This small molecule binds to this protein.
Small molecule (SMILES): Cc1ccncc1NC(=O)[C@@H]1CCC2(CC2)C1

Binding-site contacts:
Ligand atom N contacts residue HIS163 of chain 1.A at 2.8 Å (h-bond).
Ligand atom C2 contacts residue PHE140 of chain 1.A at 3.9 Å (hydrophobic).
Ligand atom O contacts residue MET165 of chain 1.A at 3.4 Å.
Ligand atom C13 contacts residue HIS164 of chain 1.A at 3.5 Å.
Ligand atom C4 contacts residue CYS145 of chain 1.A at 3.5 Å (hydrophobic).
Ligand atom C3 contacts residue HIS163 of chain 1.A at 3.9 Å.
Ligand atom C9 contacts residue ARG188 of chain 1.A at 4.0 Å.
Ligand atom C7 contacts residue MET49 of chain 1.A at 4.0 Å (hydrophobic).
Ligand atom C contacts residue ASN142 of chain 1.A at 3.8 Å.
Ligand atom C8 contacts residue MET49 of chain 1.A at 4.0 Å (hydrophobic).
Ligand atom C4 contacts residue GLU166 of chain 1.A at 3.5 Å.
Ligand atom C2 contacts residue LEU141 of chain 1.A at 3.5 Å (hydrophobic).
Ligand atom C13 contacts residue HIS41 of chain 1.A at 3.6 Å.
Ligand atom C3 contacts residue PHE140 of chain 1.A at 3.3 Å (hydrophobic).
Ligand atom C12 contacts residue MET165 of chain 1.A at 3.7 Å (hydrophobic).
Ligand atom C12 contacts residue HIS164 of chain 1.A at 3.6 Å.
Ligand atom C8 contacts residue GLN189 of chain 1.A at 3.9 Å.
Ligand atom N contacts residue GLU166 of chain 1.A at 3.6 Å.
Ligand atom C3 contacts residue GLU166 of chain 1.A at 3.6 Å.
Ligand atom C4 contacts residue HIS163 of chain 1.A at 3.4 Å.
Ligand atom C5 contacts residue CYS145 of chain 1.A at 4.0 Å (hydrophobic).
Ligand atom C11 contacts residue MET49 of chain 1.A at 3.9 Å (hydrophobic).
Ligand atom C10 contacts residue HIS164 of chain 1.A at 4.0 Å.
Ligand atom C11 contacts residue ASP187 of chain 1.A at 3.6 Å.
Ligand atom C11 contacts residue ARG188 of chain 1.A at 3.8 Å.
Ligand atom C10 contacts residue MET49 of chain 1.A at 4.0 Å (hydrophobic).
Ligand atom C2 contacts residue GLU166 of chain 1.A at 3.7 Å.
Ligand atom C1 contacts residue ASN142 of chain 1.A at 4.0 Å.
Ligand atom N1 contacts residue CYS145 of chain 1.A at 4.0 Å.
Ligand atom O contacts residue GLU166 of chain 1.A at 2.9 Å (salt-bridge).
Ligand atom C6 contacts residue HIS164 of chain 1.A at 4.0 Å.
Ligand atom C4 contacts residue MET165 of chain 1.A at 3.9 Å (hydrophobic).
Ligand atom C2 contacts residue ASN142 of chain 1.A at 3.5 Å.
Ligand atom C12 contacts residue ASP187 of chain 1.A at 3.8 Å.
Ligand atom C3 contacts residue LEU141 of chain 1.A at 3.7 Å (hydrophobic).
Ligand atom C9 contacts residue GLN189 of chain 1.A at 3.9 Å.
Ligand atom C12 contacts residue ARG188 of chain 1.A at 4.0 Å.
Ligand atom C13 contacts residue MET49 of chain 1.A at 3.7 Å (hydrophobic).
Ligand atom C6 contacts residue GLU166 of chain 1.A at 4.0 Å.
Ligand atom C11 contacts residue HIS41 of chain 1.A at 3.9 Å.

Sequence of chain 1.A:
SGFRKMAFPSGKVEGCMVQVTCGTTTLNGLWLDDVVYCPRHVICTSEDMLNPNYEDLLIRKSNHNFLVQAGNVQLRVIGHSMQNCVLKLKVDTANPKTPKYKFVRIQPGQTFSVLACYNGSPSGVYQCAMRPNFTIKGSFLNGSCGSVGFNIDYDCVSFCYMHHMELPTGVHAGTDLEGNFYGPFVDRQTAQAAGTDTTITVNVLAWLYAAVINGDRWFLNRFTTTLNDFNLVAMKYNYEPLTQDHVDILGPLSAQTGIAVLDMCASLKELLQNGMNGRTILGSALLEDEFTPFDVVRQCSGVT